Binding-site contacts:
Ligand atom OD1 contacts residue PHE269 of chain 1.A at 4.3 Å.
Ligand atom NZ contacts residue ASN262 of chain 1.A at 4.2 Å.
Ligand atom CG contacts residue ASP266 of chain 1.A at 4.3 Å.
Ligand atom C contacts residue A0Z1 of chain 1.H at 3.9 Å.
Ligand atom N contacts residue A0Z1 of chain 1.H at 1.4 Å.
Ligand atom CB contacts residue ARG268 of chain 1.A at 3.6 Å.
Ligand atom OD2 contacts residue PRO267 of chain 1.A at 3.3 Å.
Ligand atom N contacts residue ASP266 of chain 1.A at 3.0 Å (salt-bridge).
Ligand atom CG contacts residue PRO267 of chain 1.A at 3.7 Å (hydrophobic).
Ligand atom O contacts residue A0Z1 of chain 1.H at 4.1 Å.
Ligand atom CG contacts residue A0Z1 of chain 1.H at 4.2 Å.
Ligand atom CA contacts residue A0Z1 of chain 1.H at 2.8 Å.
Ligand atom NZ contacts residue GLY3 of chain 1.A at 3.3 Å (h-bond).
Ligand atom OD1 contacts residue PRO267 of chain 1.A at 3.2 Å (h-bond).
Ligand atom CA contacts residue ASP266 of chain 1.A at 3.8 Å.
Ligand atom OD1 contacts residue ASP266 of chain 1.A at 3.1 Å.
Ligand atom OD1 contacts residue A0Z1 of chain 1.H at 3.9 Å.
Ligand atom CB contacts residue A0Z1 of chain 1.H at 3.4 Å.
Ligand atom OD1 contacts residue ARG268 of chain 1.A at 2.8 Å (salt-bridge).
Ligand atom CG contacts residue ARG268 of chain 1.A at 3.3 Å.
Ligand atom OD2 contacts residue ARG268 of chain 1.A at 3.2 Å.

A small-molecule ligand and the protein it binds are described below.
Small molecule (SMILES): NCCCC[C@H](NC(=O)[C@H](CC(=O)O)NC(=O)[C@H](CC(=O)O)NC(=O)[C@H](CC(=O)O)NC(=O)[C@H](CC(=O)O)NC(=O)[C@H](CC(=O)O)NC(=O)[C@H](N)CC(=O)O)C(=O)O

Sequence of chain 1.A:
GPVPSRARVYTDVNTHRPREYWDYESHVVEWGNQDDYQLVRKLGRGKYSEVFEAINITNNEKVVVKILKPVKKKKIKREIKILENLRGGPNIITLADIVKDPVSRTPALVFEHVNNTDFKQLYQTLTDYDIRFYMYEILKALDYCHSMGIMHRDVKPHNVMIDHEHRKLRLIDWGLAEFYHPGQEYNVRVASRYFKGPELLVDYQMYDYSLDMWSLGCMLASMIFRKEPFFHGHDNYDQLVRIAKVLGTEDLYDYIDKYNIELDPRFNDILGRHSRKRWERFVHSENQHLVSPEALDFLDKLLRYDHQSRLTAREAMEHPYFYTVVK